Binding-site contacts:
Ligand atom C5' contacts residue LEU113 of chain 3.G at 4.0 Å (hydrophobic).
Ligand atom N9 contacts residue LEU175 of chain 3.G at 3.8 Å.
Ligand atom N3 contacts residue THR59 of chain 3.G at 3.3 Å (h-bond).
Ligand atom C5 contacts residue LEU175 of chain 3.G at 3.7 Å (hydrophobic).
Ligand atom C4 contacts residue LEU175 of chain 3.G at 3.9 Å (hydrophobic).
Ligand atom C8 contacts residue TYR244 of chain 3.G at 3.3 Å (hydrophobic).
Ligand atom P contacts residue PHE52 of chain 2.I at 4.0 Å.
Ligand atom OP2 contacts residue LYS165 of chain 3.I at 2.9 Å (salt-bridge).
Ligand atom OP1 contacts residue ARG61 of chain 3.G at 3.8 Å.
Ligand atom C5 contacts residue LYS115 of chain 3.G at 3.9 Å.
Ligand atom O5' contacts residue TYR244 of chain 3.G at 3.8 Å.
Ligand atom C2 contacts residue THR59 of chain 3.G at 3.4 Å.
Ligand atom C8 contacts residue LEU175 of chain 3.G at 3.8 Å (hydrophobic).
Ligand atom O2 contacts residue GLN246 of chain 3.G at 2.7 Å (h-bond).
Ligand atom OP2 contacts residue ARG61 of chain 3.G at 2.7 Å (salt-bridge).
Ligand atom OP1 contacts residue LYS165 of chain 3.I at 2.8 Å (salt-bridge).
Ligand atom C6 contacts residue LYS173 of chain 3.G at 3.9 Å.
Ligand atom C2' contacts residue TYR244 of chain 3.G at 3.8 Å (hydrophobic).
Ligand atom O6 contacts residue LYS173 of chain 3.G at 3.0 Å (salt-bridge).
Ligand atom N1 contacts residue THR59 of chain 3.G at 3.9 Å.
Ligand atom C2 contacts residue GLN246 of chain 3.G at 3.9 Å.
Ligand atom OP2 contacts residue LYS115 of chain 3.G at 3.8 Å.
Ligand atom O3' contacts residue ARG61 of chain 3.G at 3.9 Å.
Ligand atom OP1 contacts residue LYS164 of chain 3.I at 3.3 Å.
Ligand atom OP1 contacts residue PHE52 of chain 2.I at 3.0 Å (h-bond).
Ligand atom O6 contacts residue LYS115 of chain 3.G at 3.6 Å.
Ligand atom P contacts residue LYS165 of chain 3.I at 3.8 Å.
Ligand atom O2 contacts residue THR59 of chain 3.G at 3.2 Å (h-bond).
Ligand atom P contacts residue ARG61 of chain 3.G at 3.5 Å.
Ligand atom C6 contacts residue LEU175 of chain 3.G at 3.6 Å (hydrophobic).
Ligand atom O3' contacts residue LYS112 of chain 3.G at 3.4 Å.
Ligand atom OP2 contacts residue TYR244 of chain 3.G at 3.1 Å (h-bond).
Ligand atom N7 contacts residue LEU175 of chain 3.G at 3.9 Å.
Ligand atom N7 contacts residue LYS115 of chain 3.G at 3.0 Å (salt-bridge).
Ligand atom C7 contacts residue PHE52 of chain 2.I at 3.7 Å (hydrophobic).
Ligand atom O4 contacts residue ARG56 of chain 2.I at 3.1 Å (salt-bridge).
Ligand atom C5 contacts residue LYS173 of chain 3.G at 4.0 Å.
Ligand atom O6 contacts residue LEU175 of chain 3.G at 3.8 Å.
Ligand atom C8 contacts residue LYS115 of chain 3.G at 3.9 Å.
Ligand atom N4 contacts residue LYS173 of chain 3.G at 3.8 Å.

Sequence of chain 2.I:
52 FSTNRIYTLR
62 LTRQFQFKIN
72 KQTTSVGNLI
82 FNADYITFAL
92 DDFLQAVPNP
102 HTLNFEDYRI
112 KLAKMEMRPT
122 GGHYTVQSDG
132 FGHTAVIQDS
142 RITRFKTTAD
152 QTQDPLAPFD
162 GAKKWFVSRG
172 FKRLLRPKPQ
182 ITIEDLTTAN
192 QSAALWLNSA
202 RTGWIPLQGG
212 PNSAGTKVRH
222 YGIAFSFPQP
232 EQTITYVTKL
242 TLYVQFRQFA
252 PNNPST

Sequence of chain 3.G:
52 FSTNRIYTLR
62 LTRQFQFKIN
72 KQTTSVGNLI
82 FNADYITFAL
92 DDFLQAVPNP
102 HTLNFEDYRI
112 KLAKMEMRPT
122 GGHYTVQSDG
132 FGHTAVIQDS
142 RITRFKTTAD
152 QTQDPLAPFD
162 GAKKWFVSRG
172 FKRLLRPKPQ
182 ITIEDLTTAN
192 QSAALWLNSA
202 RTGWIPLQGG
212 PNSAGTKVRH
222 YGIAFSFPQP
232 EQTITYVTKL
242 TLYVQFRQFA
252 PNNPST

Sequence of chain 3.I:
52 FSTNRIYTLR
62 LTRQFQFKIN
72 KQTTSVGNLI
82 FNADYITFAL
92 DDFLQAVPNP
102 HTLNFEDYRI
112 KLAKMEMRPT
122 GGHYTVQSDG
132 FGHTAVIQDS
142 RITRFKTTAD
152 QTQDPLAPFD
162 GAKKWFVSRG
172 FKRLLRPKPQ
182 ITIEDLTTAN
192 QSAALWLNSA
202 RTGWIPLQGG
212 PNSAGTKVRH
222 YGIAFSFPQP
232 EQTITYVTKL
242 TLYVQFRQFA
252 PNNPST

A protein and the small-molecule ligand that binds it are described below.
Small molecule (SMILES): Cc1cn([C@H]2C[C@H](O)[C@@H](CO[P](=O)(O)O[C@H]3C[C@H](n4cnc5c(=O)[nH]c(N)nc54)O[C@@H]3CO[P](=O)(O)O[C@H]3C[C@H](n4ccc(N)nc4=O)O[C@@H]3COP(=O)=O)O2)c(=O)[nH]c1=O